Binding-site contacts:
Ligand atom O1 contacts residue CYS557 of chain 1.O at 3.7 Å.
Ligand atom O1 contacts residue TYR226 of chain 1.O at 4.0 Å.
Ligand atom O5 contacts residue HIS144 of chain 1.O at 2.5 Å (h-bond).
Ligand atom C6 contacts residue TRP176 of chain 1.O at 3.8 Å (hydrophobic).
Ligand atom C1 contacts residue TYR404 of chain 1.O at 3.4 Å (hydrophobic).
Ligand atom O5 contacts residue MGD1 of chain 1.KC at 3.1 Å (h-bond).
Ligand atom C5 contacts residue TRP176 of chain 1.O at 3.6 Å (hydrophobic).
Ligand atom C4 contacts residue SER175 of chain 1.O at 3.9 Å.
Ligand atom C2 contacts residue TYR404 of chain 1.O at 3.3 Å (hydrophobic).
Ligand atom O4 contacts residue ASP174 of chain 1.O at 2.9 Å (salt-bridge).
Ligand atom O2 contacts residue TYR560 of chain 1.O at 2.5 Å (h-bond).
Ligand atom O4 contacts residue SER143 of chain 1.O at 3.2 Å (h-bond).
Ligand atom C4 contacts residue TRP176 of chain 1.O at 3.8 Å (hydrophobic).
Ligand atom O5 contacts residue ASP174 of chain 1.O at 3.8 Å.
Ligand atom C5 contacts residue ASP174 of chain 1.O at 3.8 Å.
Ligand atom C5 contacts residue SER175 of chain 1.O at 2.6 Å.
Ligand atom O2 contacts residue TYR404 of chain 1.O at 2.6 Å (h-bond).
Ligand atom C3 contacts residue TYR560 of chain 1.O at 3.6 Å (hydrophobic).
Ligand atom C3 contacts residue ARG153 of chain 1.O at 3.9 Å.
Ligand atom O5 contacts residue SER175 of chain 1.O at 2.4 Å (h-bond).
Ligand atom O4 contacts residue TRP176 of chain 1.O at 4.0 Å.
Ligand atom O5 contacts residue MGD1 of chain 1.LC at 3.2 Å (h-bond).
Ligand atom C1 contacts residue TRP176 of chain 1.O at 4.0 Å (hydrophobic).
Ligand atom C6 contacts residue ILE225 of chain 1.O at 3.9 Å (hydrophobic).
Ligand atom C6 contacts residue HIS144 of chain 1.O at 3.6 Å.
Ligand atom C6 contacts residue SER175 of chain 1.O at 3.4 Å.
Ligand atom C4 contacts residue ASP174 of chain 1.O at 3.8 Å.
Ligand atom O1 contacts residue ILE561 of chain 1.O at 3.5 Å.
Ligand atom O5 contacts residue 4MO1 of chain 1.MC at 2.4 Å.
Ligand atom C5 contacts residue HIS144 of chain 1.O at 3.5 Å.
Ligand atom O1 contacts residue ILE225 of chain 1.O at 3.6 Å.
Ligand atom C4 contacts residue HIS144 of chain 1.O at 3.9 Å.
Ligand atom C1 contacts residue TYR560 of chain 1.O at 4.0 Å (hydrophobic).
Ligand atom C6 contacts residue TRP354 of chain 1.O at 3.7 Å (hydrophobic).
Ligand atom O2 contacts residue CYS557 of chain 1.O at 3.7 Å.
Ligand atom C2 contacts residue TYR560 of chain 1.O at 3.3 Å (hydrophobic).
Ligand atom O4 contacts residue PHE468 of chain 1.O at 3.6 Å.
Ligand atom O1 contacts residue TYR404 of chain 1.O at 3.0 Å (h-bond).
Ligand atom C1 contacts residue HIS144 of chain 1.O at 3.7 Å.
Ligand atom C5 contacts residue 4MO1 of chain 1.MC at 3.4 Å.

Sequence of chain 1.O:
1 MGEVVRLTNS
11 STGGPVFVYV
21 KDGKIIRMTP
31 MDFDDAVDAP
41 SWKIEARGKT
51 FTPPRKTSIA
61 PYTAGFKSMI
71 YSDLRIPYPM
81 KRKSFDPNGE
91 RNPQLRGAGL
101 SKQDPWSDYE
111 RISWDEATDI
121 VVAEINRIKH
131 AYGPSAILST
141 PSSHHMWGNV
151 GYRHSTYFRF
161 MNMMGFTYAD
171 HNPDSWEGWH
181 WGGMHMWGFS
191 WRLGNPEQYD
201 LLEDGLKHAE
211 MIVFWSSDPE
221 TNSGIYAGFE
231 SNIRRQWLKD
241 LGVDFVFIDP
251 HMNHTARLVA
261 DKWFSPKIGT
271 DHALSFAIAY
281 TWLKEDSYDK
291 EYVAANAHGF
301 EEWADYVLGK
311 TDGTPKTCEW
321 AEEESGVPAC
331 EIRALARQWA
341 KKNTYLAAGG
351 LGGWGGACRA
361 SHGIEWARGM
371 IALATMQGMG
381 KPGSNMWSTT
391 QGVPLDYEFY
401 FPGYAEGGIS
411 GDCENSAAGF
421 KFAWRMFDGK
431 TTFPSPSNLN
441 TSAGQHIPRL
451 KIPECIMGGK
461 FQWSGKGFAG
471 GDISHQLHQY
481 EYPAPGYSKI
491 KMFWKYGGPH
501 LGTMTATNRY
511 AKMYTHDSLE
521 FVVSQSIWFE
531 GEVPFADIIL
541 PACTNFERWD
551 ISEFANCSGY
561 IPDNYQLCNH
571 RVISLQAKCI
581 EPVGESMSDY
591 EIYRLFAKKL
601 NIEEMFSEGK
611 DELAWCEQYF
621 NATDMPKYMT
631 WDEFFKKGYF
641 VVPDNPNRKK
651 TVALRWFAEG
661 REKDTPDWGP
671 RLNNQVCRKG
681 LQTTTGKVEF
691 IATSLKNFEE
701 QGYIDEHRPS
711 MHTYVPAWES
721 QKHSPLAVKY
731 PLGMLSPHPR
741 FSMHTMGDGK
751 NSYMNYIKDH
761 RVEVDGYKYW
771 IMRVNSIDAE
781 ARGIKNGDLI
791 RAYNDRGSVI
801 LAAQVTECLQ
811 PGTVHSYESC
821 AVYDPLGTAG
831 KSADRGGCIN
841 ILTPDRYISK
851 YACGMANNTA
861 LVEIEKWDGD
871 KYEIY

This small molecule binds to this protein.
Small molecule (SMILES): Oc1cc(O)c(O)cc1O